Binding-site contacts:
Ligand atom CL1 contacts residue TYR128 of chain 17.A at 3.3 Å.
Ligand atom O1A contacts residue MET224 of chain 17.A at 2.8 Å.
Ligand atom C5A contacts residue VAL176 of chain 17.A at 3.2 Å (hydrophobic).
Ligand atom C2B contacts residue VAL188 of chain 17.A at 3.7 Å (hydrophobic).
Ligand atom C4C contacts residue VAL191 of chain 17.A at 3.5 Å (hydrophobic).
Ligand atom C4 contacts residue LEU106 of chain 17.A at 3.6 Å (hydrophobic).
Ligand atom C4B contacts residue MET224 of chain 17.A at 3.8 Å (hydrophobic).
Ligand atom N3A contacts residue PRO174 of chain 17.A at 3.7 Å.
Ligand atom C2C contacts residue TYR128 of chain 17.A at 3.8 Å (hydrophobic).
Ligand atom C4B contacts residue PHE186 of chain 17.A at 3.4 Å (hydrophobic).
Ligand atom C5 contacts residue LEU106 of chain 17.A at 3.7 Å (hydrophobic).
Ligand atom C4A contacts residue PRO174 of chain 17.A at 3.3 Å (hydrophobic).
Ligand atom C5C contacts residue TYR152 of chain 17.A at 3.9 Å (hydrophobic).
Ligand atom CL1 contacts residue ILE104 of chain 17.A at 3.5 Å.
Ligand atom C4C contacts residue VAL188 of chain 17.A at 3.9 Å (hydrophobic).
Ligand atom N3A contacts residue PHE186 of chain 17.A at 3.9 Å.
Ligand atom O1B contacts residue ILE104 of chain 17.A at 3.8 Å.
Ligand atom C5B contacts residue MET224 of chain 17.A at 3.5 Å (hydrophobic).
Ligand atom C1C contacts residue LEU106 of chain 17.A at 3.5 Å (hydrophobic).
Ligand atom C6B contacts residue TYR128 of chain 17.A at 3.8 Å (hydrophobic).
Ligand atom O1 contacts residue MET221 of chain 17.A at 3.2 Å (h-bond).
Ligand atom C3C contacts residue TYR128 of chain 17.A at 3.4 Å (hydrophobic).
Ligand atom C5B contacts residue PHE186 of chain 17.A at 3.5 Å (hydrophobic).
Ligand atom C1C contacts residue TYR128 of chain 17.A at 3.7 Å (hydrophobic).
Ligand atom N2 contacts residue ASN219 of chain 17.A at 3.6 Å.
Ligand atom C5A contacts residue PHE186 of chain 17.A at 3.4 Å (hydrophobic).
Ligand atom C4B contacts residue TYR152 of chain 17.A at 3.8 Å (hydrophobic).
Ligand atom N3A contacts residue ALA24 of chain 17.C at 3.6 Å.
Ligand atom C2B contacts residue TYR152 of chain 17.A at 3.8 Å (hydrophobic).
Ligand atom C5C contacts residue VAL191 of chain 17.A at 3.9 Å (hydrophobic).
Ligand atom C2A contacts residue MET224 of chain 17.A at 3.4 Å (hydrophobic).
Ligand atom C2C contacts residue TYR197 of chain 17.A at 3.8 Å (hydrophobic).
Ligand atom C3B contacts residue TYR152 of chain 17.A at 3.7 Å (hydrophobic).
Ligand atom C2A contacts residue PHE186 of chain 17.A at 3.2 Å (hydrophobic).
Ligand atom C5A contacts residue MET224 of chain 17.A at 3.5 Å (hydrophobic).
Ligand atom C5C contacts residue VAL188 of chain 17.A at 3.9 Å (hydrophobic).
Ligand atom C5A contacts residue ALA150 of chain 17.A at 3.9 Å (hydrophobic).
Ligand atom C1B contacts residue VAL188 of chain 17.A at 3.9 Å (hydrophobic).
Ligand atom C31 contacts residue TYR197 of chain 17.A at 3.9 Å (hydrophobic).
Ligand atom O1A contacts residue PHE186 of chain 17.A at 2.8 Å.

Sequence of chain 18.C:
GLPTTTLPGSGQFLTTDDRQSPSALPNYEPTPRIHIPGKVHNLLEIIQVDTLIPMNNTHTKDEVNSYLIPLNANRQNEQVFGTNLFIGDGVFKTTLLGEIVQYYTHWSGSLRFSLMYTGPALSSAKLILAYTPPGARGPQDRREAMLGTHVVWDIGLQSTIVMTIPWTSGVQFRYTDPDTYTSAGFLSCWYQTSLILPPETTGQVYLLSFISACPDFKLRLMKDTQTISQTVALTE

Sequence of chain 17.C:
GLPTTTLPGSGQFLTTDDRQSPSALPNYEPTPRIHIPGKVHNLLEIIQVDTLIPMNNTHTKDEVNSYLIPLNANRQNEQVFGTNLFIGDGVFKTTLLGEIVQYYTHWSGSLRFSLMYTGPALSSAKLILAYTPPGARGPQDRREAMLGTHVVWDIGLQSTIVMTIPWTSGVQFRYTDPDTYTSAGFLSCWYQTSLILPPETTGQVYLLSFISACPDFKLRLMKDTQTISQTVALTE

Sequence of chain 17.A:
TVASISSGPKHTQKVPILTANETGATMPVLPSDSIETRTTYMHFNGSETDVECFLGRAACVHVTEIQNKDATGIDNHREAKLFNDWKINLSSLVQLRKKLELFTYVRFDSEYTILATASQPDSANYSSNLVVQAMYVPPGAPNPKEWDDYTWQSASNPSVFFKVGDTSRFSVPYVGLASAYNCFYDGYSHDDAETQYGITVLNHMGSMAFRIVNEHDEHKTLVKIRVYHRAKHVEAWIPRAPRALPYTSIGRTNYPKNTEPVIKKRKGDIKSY

This protein binds this small molecule.
Small molecule (SMILES): Cc1cc(CCCCCOc2ccc(C3=NCCO3)cc2Cl)on1